Binding-site contacts:
Ligand atom C6 contacts residue GLU221 of chain 1.B at 3.8 Å.
Ligand atom C6 contacts residue PHE132 of chain 1.B at 4.3 Å (hydrophobic).
Ligand atom C1 contacts residue GLU221 of chain 1.B at 3.6 Å.
Ligand atom O5 contacts residue GLN222 of chain 1.B at 4.5 Å.
Ligand atom C6 contacts residue GLY220 of chain 1.B at 4.3 Å.
Ligand atom O4 contacts residue PHE132 of chain 1.B at 4.4 Å.
Ligand atom C4 contacts residue GLY106 of chain 1.B at 3.7 Å.
Ligand atom O1 contacts residue GLU221 of chain 1.B at 4.0 Å.
Ligand atom C4 contacts residue GLY220 of chain 1.B at 4.5 Å.
Ligand atom O6 contacts residue GLY220 of chain 1.B at 3.1 Å (h-bond).
Ligand atom C4 contacts residue ASP86 of chain 1.B at 3.4 Å.
Ligand atom C6 contacts residue ASP86 of chain 1.B at 3.4 Å.
Ligand atom O6 contacts residue GLN222 of chain 1.B at 3.1 Å (h-bond).
Ligand atom O2 contacts residue GLY105 of chain 1.B at 3.7 Å.
Ligand atom C5 contacts residue GLU221 of chain 1.B at 4.0 Å.
Ligand atom C3 contacts residue GLY106 of chain 1.B at 3.9 Å.
Ligand atom C4 contacts residue GLY105 of chain 1.B at 3.9 Å.
Ligand atom C5 contacts residue ASP86 of chain 1.B at 4.0 Å.
Ligand atom O2 contacts residue GLY220 of chain 1.B at 3.9 Å.
Ligand atom C6 contacts residue GLN222 of chain 1.B at 3.8 Å.
Ligand atom O5 contacts residue GLU221 of chain 1.B at 3.0 Å (salt-bridge).
Ligand atom C3 contacts residue GLY105 of chain 1.B at 4.2 Å.
Ligand atom C5 contacts residue GLY220 of chain 1.B at 4.3 Å.
Ligand atom O4 contacts residue GLY106 of chain 1.B at 3.5 Å (h-bond).
Ligand atom O6 contacts residue ASP86 of chain 1.B at 2.9 Å (salt-bridge).
Ligand atom O3 contacts residue GLY106 of chain 1.B at 2.9 Å (h-bond).
Ligand atom O6 contacts residue GLU221 of chain 1.B at 3.0 Å (salt-bridge).
Ligand atom O6 contacts residue SER219 of chain 1.B at 4.4 Å.
Ligand atom O3 contacts residue GLY104 of chain 1.B at 4.4 Å.
Ligand atom O6 contacts residue ALA85 of chain 1.B at 3.9 Å.
Ligand atom O3 contacts residue GLY105 of chain 1.B at 3.6 Å.
Ligand atom C6 contacts residue ALA85 of chain 1.B at 4.2 Å (hydrophobic).
Ligand atom O5 contacts residue GLY220 of chain 1.B at 3.7 Å.
Ligand atom O4 contacts residue ASP86 of chain 1.B at 2.8 Å (salt-bridge).
Ligand atom O4 contacts residue GLY105 of chain 1.B at 4.2 Å.

Sequence of chain 1.B:
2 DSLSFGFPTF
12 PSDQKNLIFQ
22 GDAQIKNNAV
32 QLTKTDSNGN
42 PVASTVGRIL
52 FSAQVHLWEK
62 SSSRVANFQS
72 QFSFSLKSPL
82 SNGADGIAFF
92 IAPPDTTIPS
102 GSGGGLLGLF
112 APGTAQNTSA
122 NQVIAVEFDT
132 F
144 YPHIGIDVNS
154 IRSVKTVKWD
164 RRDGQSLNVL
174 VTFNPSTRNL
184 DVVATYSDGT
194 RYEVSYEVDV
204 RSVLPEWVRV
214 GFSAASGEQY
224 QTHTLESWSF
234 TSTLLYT

A small-molecule ligand and the protein it binds are described below.
Small molecule (SMILES): OC[C@H]1O[C@H](O)[C@@H](O)[C@@H](O)[C@@H]1O